Sequence of chain 1.A:
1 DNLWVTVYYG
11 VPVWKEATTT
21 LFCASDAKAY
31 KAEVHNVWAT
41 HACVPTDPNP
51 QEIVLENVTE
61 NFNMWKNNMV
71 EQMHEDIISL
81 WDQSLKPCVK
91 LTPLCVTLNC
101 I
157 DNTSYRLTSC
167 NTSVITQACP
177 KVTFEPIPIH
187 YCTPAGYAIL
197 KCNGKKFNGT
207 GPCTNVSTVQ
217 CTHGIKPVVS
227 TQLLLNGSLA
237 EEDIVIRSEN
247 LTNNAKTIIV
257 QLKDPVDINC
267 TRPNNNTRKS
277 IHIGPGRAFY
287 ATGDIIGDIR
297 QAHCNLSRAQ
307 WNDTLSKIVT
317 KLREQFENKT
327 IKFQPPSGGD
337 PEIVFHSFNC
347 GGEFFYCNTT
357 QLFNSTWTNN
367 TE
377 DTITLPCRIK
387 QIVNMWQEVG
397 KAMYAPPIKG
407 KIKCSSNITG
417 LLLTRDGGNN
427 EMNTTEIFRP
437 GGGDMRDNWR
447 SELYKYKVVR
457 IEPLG

The small molecule below binds the protein below.
Small molecule (SMILES): CC(=O)N[C@H]1[C@H](O[C@H]2[C@H](O)[C@@H](NC(C)=O)CO[C@@H]2CO)O[C@H](CO)[C@@H](O)[C@@H]1O

Binding-site contacts:
Ligand atom C2 contacts residue ASN246 of chain 1.A at 2.5 Å.
Ligand atom O5 contacts residue ASN246 of chain 1.A at 2.4 Å (h-bond).
Ligand atom C6 contacts residue ASN249 of chain 1.A at 3.9 Å.
Ligand atom O5 contacts residue ASN249 of chain 1.A at 3.8 Å.
Ligand atom C1 contacts residue LEU247 of chain 1.A at 4.3 Å (hydrophobic).
Ligand atom C1 contacts residue ASN249 of chain 1.A at 4.4 Å.
Ligand atom C1 contacts residue ASN246 of chain 1.A at 1.4 Å.
Ligand atom C5 contacts residue ASN246 of chain 1.A at 3.7 Å.
Ligand atom O6 contacts residue ASN249 of chain 1.A at 3.2 Å (h-bond).
Ligand atom C4 contacts residue ASN246 of chain 1.A at 4.3 Å.
Ligand atom O7 contacts residue ASN246 of chain 1.A at 3.4 Å (h-bond).
Ligand atom C7 contacts residue ASN246 of chain 1.A at 3.3 Å.
Ligand atom N2 contacts residue ASN246 of chain 1.A at 2.9 Å (h-bond).
Ligand atom C8 contacts residue ASN246 of chain 1.A at 4.4 Å.
Ligand atom O6 contacts residue THR248 of chain 1.A at 3.7 Å.
Ligand atom C3 contacts residue ASN246 of chain 1.A at 3.8 Å.